Sequence of chain 1.A:
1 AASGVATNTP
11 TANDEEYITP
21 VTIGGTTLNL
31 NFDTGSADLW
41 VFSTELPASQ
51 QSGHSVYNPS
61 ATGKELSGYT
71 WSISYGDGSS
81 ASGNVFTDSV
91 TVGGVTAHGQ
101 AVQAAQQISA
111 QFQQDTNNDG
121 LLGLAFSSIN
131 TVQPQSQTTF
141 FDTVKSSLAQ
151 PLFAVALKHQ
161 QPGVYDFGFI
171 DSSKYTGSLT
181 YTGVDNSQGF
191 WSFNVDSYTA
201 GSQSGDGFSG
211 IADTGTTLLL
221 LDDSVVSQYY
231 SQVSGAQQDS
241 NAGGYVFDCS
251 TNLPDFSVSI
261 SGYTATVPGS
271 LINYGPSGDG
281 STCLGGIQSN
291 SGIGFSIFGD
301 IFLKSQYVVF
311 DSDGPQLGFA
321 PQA

This small molecule binds to this protein.
Small molecule (SMILES): COC(=O)[C@@H]1Cc2cccc(c2)CNC(=O)C[C@H](NC(=O)[C@@H](NC(=O)CC(C)C)C(C)C)C(=O)N[C@@H](CC(C)C)[P](=O)(O)O1

Binding-site contacts:
Ligand atom O2 contacts residue ASP77 of chain 1.A at 3.6 Å.
Ligand atom O3 contacts residue ASP33 of chain 1.A at 3.2 Å (salt-bridge).
Ligand atom NV2 contacts residue THR217 of chain 1.A at 2.9 Å (h-bond).
Ligand atom NL contacts residue THR216 of chain 1.A at 3.5 Å (h-bond).
Ligand atom C5 contacts residue GLY35 of chain 1.A at 3.4 Å.
Ligand atom CV1 contacts residue GLU15 of chain 1.A at 3.5 Å.
Ligand atom O1 contacts residue GLY76 of chain 1.A at 3.1 Å (h-bond).
Ligand atom OV2 contacts residue THR216 of chain 1.A at 3.5 Å.
Ligand atom N2 contacts residue THR216 of chain 1.A at 3.0 Å (h-bond).
Ligand atom CV1 contacts residue THR217 of chain 1.A at 3.5 Å.
Ligand atom CL2 contacts residue TYR75 of chain 1.A at 3.6 Å (hydrophobic).
Ligand atom O3 contacts residue ASP213 of chain 1.A at 2.5 Å (salt-bridge).
Ligand atom CD2 contacts residue ASP213 of chain 1.A at 3.4 Å.
Ligand atom CAL contacts residue GLY215 of chain 1.A at 3.6 Å.
Ligand atom CB contacts residue THR216 of chain 1.A at 3.6 Å.
Ligand atom CD1 contacts residue ILE297 of chain 1.A at 3.5 Å (hydrophobic).
Ligand atom CL2 contacts residue ASP77 of chain 1.A at 3.6 Å.
Ligand atom CGL contacts residue GLY215 of chain 1.A at 3.6 Å.
Ligand atom CV6 contacts residue ASP77 of chain 1.A at 3.5 Å.
Ligand atom N1 contacts residue ASP77 of chain 1.A at 2.9 Å (salt-bridge).
Ligand atom OV2 contacts residue THR217 of chain 1.A at 3.0 Å (h-bond).
Ligand atom P contacts residue ASP33 of chain 1.A at 3.5 Å.
Ligand atom O2 contacts residue GLY76 of chain 1.A at 3.3 Å.
Ligand atom C1 contacts residue THR216 of chain 1.A at 3.5 Å.
Ligand atom CV9 contacts residue THR217 of chain 1.A at 3.6 Å.
Ligand atom O1 contacts residue TYR75 of chain 1.A at 3.7 Å.
Ligand atom O4 contacts residue ASP33 of chain 1.A at 2.4 Å (salt-bridge).
Ligand atom O3 contacts residue THR216 of chain 1.A at 3.5 Å (h-bond).
Ligand atom OT2 contacts residue GLY76 of chain 1.A at 2.9 Å (h-bond).
Ligand atom O1 contacts residue ASP77 of chain 1.A at 3.1 Å (salt-bridge).
Ligand atom C6 contacts residue ASP213 of chain 1.A at 3.6 Å.
Ligand atom CV8 contacts residue GLN111 of chain 1.A at 3.6 Å.
Ligand atom C6 contacts residue GLY35 of chain 1.A at 3.7 Å.
Ligand atom O3 contacts residue GLY215 of chain 1.A at 3.1 Å.
Ligand atom CL2 contacts residue SER79 of chain 1.A at 3.5 Å.
Ligand atom OT2 contacts residue TYR75 of chain 1.A at 3.4 Å.
Ligand atom O4 contacts residue TYR75 of chain 1.A at 3.6 Å.
Ligand atom CBL contacts residue GLY215 of chain 1.A at 3.3 Å.
Ligand atom CV7 contacts residue ASP77 of chain 1.A at 3.6 Å.
Ligand atom NL contacts residue GLY215 of chain 1.A at 3.1 Å (h-bond).